Sequence of chain 1.A:
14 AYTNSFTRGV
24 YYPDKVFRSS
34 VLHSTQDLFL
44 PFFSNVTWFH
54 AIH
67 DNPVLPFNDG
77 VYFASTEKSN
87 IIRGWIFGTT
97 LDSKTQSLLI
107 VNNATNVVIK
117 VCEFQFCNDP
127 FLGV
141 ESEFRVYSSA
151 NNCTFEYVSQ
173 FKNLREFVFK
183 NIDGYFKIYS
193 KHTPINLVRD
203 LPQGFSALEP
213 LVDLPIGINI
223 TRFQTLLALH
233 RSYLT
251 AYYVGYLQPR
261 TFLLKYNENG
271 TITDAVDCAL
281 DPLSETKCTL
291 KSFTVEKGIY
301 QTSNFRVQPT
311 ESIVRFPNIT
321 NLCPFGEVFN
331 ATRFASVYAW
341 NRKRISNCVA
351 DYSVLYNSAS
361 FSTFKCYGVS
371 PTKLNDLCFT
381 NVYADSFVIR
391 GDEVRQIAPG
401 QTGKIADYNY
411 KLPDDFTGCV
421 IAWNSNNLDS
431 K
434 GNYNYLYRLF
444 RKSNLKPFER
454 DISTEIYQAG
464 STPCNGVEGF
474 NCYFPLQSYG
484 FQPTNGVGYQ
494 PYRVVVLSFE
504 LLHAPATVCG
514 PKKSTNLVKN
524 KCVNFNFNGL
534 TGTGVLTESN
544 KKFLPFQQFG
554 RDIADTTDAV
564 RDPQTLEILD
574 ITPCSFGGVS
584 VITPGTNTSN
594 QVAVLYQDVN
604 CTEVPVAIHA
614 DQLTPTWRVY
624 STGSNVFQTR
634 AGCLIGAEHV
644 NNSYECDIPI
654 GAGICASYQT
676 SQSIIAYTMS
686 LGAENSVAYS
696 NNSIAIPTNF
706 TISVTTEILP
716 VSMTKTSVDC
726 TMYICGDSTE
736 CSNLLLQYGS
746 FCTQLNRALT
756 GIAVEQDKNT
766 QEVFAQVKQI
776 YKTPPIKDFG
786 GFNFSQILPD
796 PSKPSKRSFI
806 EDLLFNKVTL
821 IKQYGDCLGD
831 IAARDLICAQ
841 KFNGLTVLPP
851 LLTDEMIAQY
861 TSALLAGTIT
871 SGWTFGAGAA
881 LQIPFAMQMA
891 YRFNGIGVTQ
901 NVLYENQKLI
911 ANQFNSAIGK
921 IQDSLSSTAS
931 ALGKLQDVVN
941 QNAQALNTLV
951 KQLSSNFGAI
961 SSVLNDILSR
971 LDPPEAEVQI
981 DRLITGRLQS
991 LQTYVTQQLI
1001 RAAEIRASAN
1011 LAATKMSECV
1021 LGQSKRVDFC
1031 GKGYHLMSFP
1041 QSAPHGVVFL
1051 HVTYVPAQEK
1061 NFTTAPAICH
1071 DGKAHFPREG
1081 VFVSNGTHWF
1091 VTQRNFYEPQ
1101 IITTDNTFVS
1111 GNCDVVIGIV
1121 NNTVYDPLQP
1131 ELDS

Sequence of chain 1.B:
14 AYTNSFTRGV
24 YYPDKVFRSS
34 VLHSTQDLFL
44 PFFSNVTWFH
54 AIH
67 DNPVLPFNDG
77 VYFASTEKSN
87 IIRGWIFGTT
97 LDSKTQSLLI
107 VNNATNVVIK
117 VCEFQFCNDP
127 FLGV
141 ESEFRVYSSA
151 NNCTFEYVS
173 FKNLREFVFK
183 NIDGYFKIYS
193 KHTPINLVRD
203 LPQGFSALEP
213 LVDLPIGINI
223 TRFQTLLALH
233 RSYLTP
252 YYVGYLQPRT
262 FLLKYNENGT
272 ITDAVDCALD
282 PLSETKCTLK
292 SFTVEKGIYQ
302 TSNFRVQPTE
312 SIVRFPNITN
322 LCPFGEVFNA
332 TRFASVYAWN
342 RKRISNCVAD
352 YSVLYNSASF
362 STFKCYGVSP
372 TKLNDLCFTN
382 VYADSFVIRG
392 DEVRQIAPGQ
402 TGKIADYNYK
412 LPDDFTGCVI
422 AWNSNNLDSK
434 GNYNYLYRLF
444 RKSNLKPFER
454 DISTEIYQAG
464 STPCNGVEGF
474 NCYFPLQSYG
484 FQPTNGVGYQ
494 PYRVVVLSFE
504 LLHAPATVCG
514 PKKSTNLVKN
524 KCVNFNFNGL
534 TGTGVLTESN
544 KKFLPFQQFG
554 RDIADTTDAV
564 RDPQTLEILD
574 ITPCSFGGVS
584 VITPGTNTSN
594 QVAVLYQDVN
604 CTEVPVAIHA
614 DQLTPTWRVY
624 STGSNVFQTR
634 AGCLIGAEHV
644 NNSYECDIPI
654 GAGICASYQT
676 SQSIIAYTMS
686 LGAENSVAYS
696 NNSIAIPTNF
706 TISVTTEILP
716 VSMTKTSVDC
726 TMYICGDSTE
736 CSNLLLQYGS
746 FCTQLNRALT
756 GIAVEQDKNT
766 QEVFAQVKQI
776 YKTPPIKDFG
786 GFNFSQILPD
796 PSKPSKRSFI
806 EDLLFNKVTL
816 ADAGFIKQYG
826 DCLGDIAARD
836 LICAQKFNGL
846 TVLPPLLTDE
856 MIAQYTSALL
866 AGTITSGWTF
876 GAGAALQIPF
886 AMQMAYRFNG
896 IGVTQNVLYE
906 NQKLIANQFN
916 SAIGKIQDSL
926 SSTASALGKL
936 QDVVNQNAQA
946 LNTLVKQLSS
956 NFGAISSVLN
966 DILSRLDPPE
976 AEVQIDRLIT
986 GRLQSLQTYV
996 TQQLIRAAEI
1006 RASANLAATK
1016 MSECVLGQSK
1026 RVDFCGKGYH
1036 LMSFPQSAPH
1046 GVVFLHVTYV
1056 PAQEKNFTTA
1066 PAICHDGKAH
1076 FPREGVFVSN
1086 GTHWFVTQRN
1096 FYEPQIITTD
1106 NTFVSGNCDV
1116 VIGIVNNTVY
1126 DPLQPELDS

This small molecule binds to this protein.
Small molecule (SMILES): CC(=O)N[C@@H]1[C@@H](O)[C@H](O)[C@@H](CO)O[C@H]1O

Binding-site contacts:
Ligand atom C2 contacts residue ASN696 of chain 1.A at 2.4 Å.
Ligand atom C3 contacts residue ASN696 of chain 1.A at 3.7 Å.
Ligand atom C8 contacts residue GLY1118 of chain 1.A at 3.6 Å.
Ligand atom C5 contacts residue ASN696 of chain 1.A at 3.7 Å.
Ligand atom N2 contacts residue ASN696 of chain 1.A at 2.8 Å (h-bond).
Ligand atom C4 contacts residue ASN696 of chain 1.A at 4.2 Å.
Ligand atom O7 contacts residue ILE1117 of chain 1.A at 3.9 Å.
Ligand atom O5 contacts residue ASN696 of chain 1.A at 2.4 Å (h-bond).
Ligand atom C1 contacts residue ASN696 of chain 1.A at 1.4 Å.
Ligand atom O7 contacts residue ASN696 of chain 1.A at 3.4 Å (h-bond).
Ligand atom C7 contacts residue ASN696 of chain 1.A at 3.3 Å.
Ligand atom O5 contacts residue ASP783 of chain 1.B at 4.0 Å.
Ligand atom C7 contacts residue ILE1117 of chain 1.A at 4.3 Å (hydrophobic).
Ligand atom C8 contacts residue ASN696 of chain 1.A at 4.3 Å.
Ligand atom C8 contacts residue ILE1117 of chain 1.A at 3.6 Å (hydrophobic).